Binding-site contacts:
Ligand atom CB contacts residue ASN231 of chain 2.A at 3.5 Å.
Ligand atom C contacts residue ASN231 of chain 2.A at 3.6 Å.
Ligand atom CB contacts residue ASN180 of chain 2.A at 3.7 Å.
Ligand atom N contacts residue ASN180 of chain 2.A at 2.8 Å (h-bond).
Ligand atom CE2 contacts residue T851 of chain 2.C at 3.6 Å.
Ligand atom CA contacts residue ASN180 of chain 2.A at 3.4 Å.
Ligand atom CG contacts residue T851 of chain 2.C at 3.9 Å.
Ligand atom CZ3 contacts residue T851 of chain 2.C at 3.8 Å.
Ligand atom O1P contacts residue ARG134 of chain 2.A at 2.9 Å (salt-bridge).
Ligand atom CD2 contacts residue T851 of chain 2.C at 3.7 Å.
Ligand atom CZ2 contacts residue T851 of chain 2.C at 3.3 Å.
Ligand atom CA contacts residue LEU179 of chain 2.A at 3.6 Å (hydrophobic).
Ligand atom P contacts residue ARG61 of chain 2.A at 3.7 Å.
Ligand atom P contacts residue TYR135 of chain 2.A at 3.8 Å.
Ligand atom NE1 contacts residue ILE224 of chain 2.A at 3.8 Å.
Ligand atom CA contacts residue ASN180 of chain 2.A at 3.8 Å.
Ligand atom CD contacts residue GLU187 of chain 2.A at 3.2 Å.
Ligand atom CG contacts residue GLU187 of chain 2.A at 3.6 Å.
Ligand atom CD1 contacts residue T851 of chain 2.C at 3.6 Å.
Ligand atom NE1 contacts residue T851 of chain 2.C at 3.4 Å.
Ligand atom CB contacts residue TRP235 of chain 2.A at 3.7 Å (hydrophobic).
Ligand atom P contacts residue ARG134 of chain 2.A at 3.8 Å.
Ligand atom O2P contacts residue ARG61 of chain 2.A at 3.0 Å (salt-bridge).
Ligand atom O3P contacts residue ARG134 of chain 2.A at 2.9 Å (salt-bridge).
Ligand atom O contacts residue ASN231 of chain 2.A at 2.9 Å (h-bond).
Ligand atom O3P contacts residue TYR135 of chain 2.A at 2.6 Å (h-bond).
Ligand atom N contacts residue ASN231 of chain 2.A at 2.8 Å (h-bond).
Ligand atom O1P contacts residue ARG61 of chain 2.A at 2.9 Å (salt-bridge).
Ligand atom N contacts residue LEU179 of chain 2.A at 3.4 Å.
Ligand atom C contacts residue ASN180 of chain 2.A at 3.6 Å.
Ligand atom CH2 contacts residue T851 of chain 2.C at 3.7 Å.
Ligand atom CB contacts residue ASN231 of chain 2.A at 3.7 Å.
Ligand atom C contacts residue ASN231 of chain 2.A at 3.8 Å.
Ligand atom O contacts residue VAL183 of chain 2.A at 3.5 Å.
Ligand atom C contacts residue LEU179 of chain 2.A at 3.6 Å (hydrophobic).
Ligand atom CA contacts residue ASN231 of chain 2.A at 3.8 Å.
Ligand atom O contacts residue LEU179 of chain 2.A at 3.5 Å.
Ligand atom CB contacts residue ASN180 of chain 2.A at 3.3 Å.
Ligand atom CA contacts residue ASN231 of chain 2.A at 3.5 Å.
Ligand atom CA contacts residue LEU234 of chain 2.A at 3.9 Å (hydrophobic).

This protein binds this small molecule.
Small molecule (SMILES): C[C@H](N)C(=O)N1CCC[C@H]1C(=O)N[C@@H](CO)C(=O)N[C@@H](COP(=O)(O)O)C(=O)N[C@@H](CC1=c2ccccc2=NC1)C(=O)N[C@@H](C)C=O

Sequence of chain 2.A:
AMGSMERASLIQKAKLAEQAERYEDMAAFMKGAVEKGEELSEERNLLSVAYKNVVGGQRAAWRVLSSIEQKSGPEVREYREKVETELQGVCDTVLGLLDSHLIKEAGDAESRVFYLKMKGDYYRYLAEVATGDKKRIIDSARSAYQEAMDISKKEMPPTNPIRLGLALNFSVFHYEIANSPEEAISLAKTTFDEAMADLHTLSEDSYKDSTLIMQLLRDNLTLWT